Sequence of chain 2.A:
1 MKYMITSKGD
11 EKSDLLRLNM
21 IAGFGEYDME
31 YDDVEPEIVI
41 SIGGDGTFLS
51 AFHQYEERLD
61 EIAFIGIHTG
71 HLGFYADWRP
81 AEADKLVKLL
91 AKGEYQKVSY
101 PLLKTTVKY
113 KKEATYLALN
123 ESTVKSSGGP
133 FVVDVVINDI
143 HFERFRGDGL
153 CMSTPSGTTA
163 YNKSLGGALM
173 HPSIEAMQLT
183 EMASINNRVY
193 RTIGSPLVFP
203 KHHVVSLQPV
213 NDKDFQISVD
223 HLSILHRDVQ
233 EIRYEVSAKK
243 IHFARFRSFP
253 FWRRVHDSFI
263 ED

This protein binds this small molecule.
Small molecule (SMILES): Nc1ncnc2c1nc(Br)n2[C@H]1CCCCO1

Binding-site contacts:
Ligand atom C1 contacts residue ALA162 of chain 2.A at 4.0 Å (hydrophobic).
Ligand atom BR1 contacts residue GLY46 of chain 2.A at 3.8 Å.
Ligand atom C5 contacts residue THR161 of chain 2.A at 3.3 Å.
Ligand atom C1 contacts residue ASP45 of chain 2.A at 3.8 Å.
Ligand atom C4 contacts residue TYR75 of chain 2.A at 4.3 Å (hydrophobic).
Ligand atom BR1 contacts residue ASP45 of chain 2.A at 3.6 Å.
Ligand atom N2 contacts residue ASP45 of chain 2.A at 4.0 Å.
Ligand atom N5 contacts residue SER158 of chain 2.A at 3.3 Å (h-bond).
Ligand atom N3 contacts residue ALA162 of chain 2.A at 4.2 Å.
Ligand atom N5 contacts residue TYR75 of chain 2.A at 3.5 Å.
Ligand atom C5 contacts residue ALA162 of chain 2.A at 4.1 Å (hydrophobic).
Ligand atom C3 contacts residue ASN122 of chain 2.A at 4.0 Å.
Ligand atom N2 contacts residue ALA162 of chain 2.A at 4.3 Å.
Ligand atom BR1 contacts residue LEU49 of chain 2.A at 3.7 Å.
Ligand atom C3 contacts residue ASP45 of chain 2.A at 4.0 Å.
Ligand atom C4 contacts residue PHE74 of chain 2.A at 4.2 Å (hydrophobic).
Ligand atom N3 contacts residue ASN122 of chain 2.A at 3.0 Å (h-bond).
Ligand atom C2 contacts residue ASN122 of chain 2.A at 3.5 Å.
Ligand atom N3 contacts residue TYR75 of chain 2.A at 3.8 Å.
Ligand atom N4 contacts residue PHE74 of chain 2.A at 3.3 Å.
Ligand atom C6 contacts residue ASP45 of chain 2.A at 4.1 Å.
Ligand atom C3 contacts residue TYR75 of chain 2.A at 4.3 Å (hydrophobic).
Ligand atom C2 contacts residue ASP45 of chain 2.A at 3.4 Å.
Ligand atom C4 contacts residue ALA162 of chain 2.A at 3.5 Å (hydrophobic).
Ligand atom N5 contacts residue GLY159 of chain 2.A at 4.3 Å.
Ligand atom N1 contacts residue ASP45 of chain 2.A at 3.7 Å.
Ligand atom C4 contacts residue THR161 of chain 2.A at 3.1 Å.
Ligand atom N5 contacts residue ALA162 of chain 2.A at 3.8 Å.
Ligand atom N2 contacts residue PHE74 of chain 2.A at 4.2 Å.
Ligand atom C10 contacts residue ILE187 of chain 3.A at 4.2 Å (hydrophobic).
Ligand atom BR1 contacts residue ASN122 of chain 2.A at 3.7 Å.
Ligand atom C4 contacts residue ASN122 of chain 2.A at 4.1 Å.
Ligand atom N5 contacts residue ASN122 of chain 2.A at 3.2 Å (h-bond).
Ligand atom N3 contacts residue ASP45 of chain 2.A at 3.9 Å.
Ligand atom N4 contacts residue ALA162 of chain 2.A at 3.8 Å.
Ligand atom N4 contacts residue THR161 of chain 2.A at 2.3 Å (h-bond).
Ligand atom C3 contacts residue ALA162 of chain 2.A at 3.7 Å (hydrophobic).
Ligand atom C5 contacts residue PHE74 of chain 2.A at 3.3 Å (hydrophobic).
Ligand atom N5 contacts residue THR161 of chain 2.A at 3.1 Å (h-bond).
Ligand atom C7 contacts residue ASP45 of chain 2.A at 4.2 Å.

Sequence of chain 3.A:
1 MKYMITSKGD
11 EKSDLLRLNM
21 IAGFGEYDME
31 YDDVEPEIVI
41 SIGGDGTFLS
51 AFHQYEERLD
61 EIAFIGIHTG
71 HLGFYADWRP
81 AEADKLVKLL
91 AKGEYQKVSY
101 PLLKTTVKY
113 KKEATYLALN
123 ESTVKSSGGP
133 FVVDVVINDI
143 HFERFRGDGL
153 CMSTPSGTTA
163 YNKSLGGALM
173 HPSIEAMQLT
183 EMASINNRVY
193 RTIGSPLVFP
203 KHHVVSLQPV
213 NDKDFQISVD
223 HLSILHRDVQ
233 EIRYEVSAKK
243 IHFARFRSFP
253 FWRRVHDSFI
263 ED